Binding-site contacts:
Ligand atom O4 contacts residue THR111 of chain 1.B at 4.3 Å.
Ligand atom O5 contacts residue PRO29 of chain 1.B at 3.6 Å.
Ligand atom O4 contacts residue GLN112 of chain 1.B at 2.8 Å (h-bond).
Ligand atom C7 contacts residue ASN55 of chain 1.B at 3.2 Å.
Ligand atom C7 contacts residue GLU56 of chain 1.B at 3.7 Å.
Ligand atom O7 contacts residue ASN55 of chain 1.B at 3.5 Å (h-bond).
Ligand atom C4 contacts residue ASN55 of chain 1.B at 4.2 Å.
Ligand atom C1 contacts residue PRO29 of chain 1.B at 4.0 Å (hydrophobic).
Ligand atom C5 contacts residue ASN55 of chain 1.B at 3.6 Å.
Ligand atom C4 contacts residue GLN112 of chain 1.B at 4.1 Å.
Ligand atom C2 contacts residue ASN55 of chain 1.B at 2.4 Å.
Ligand atom C6 contacts residue GLN112 of chain 1.B at 3.8 Å.
Ligand atom O7 contacts residue GLU56 of chain 1.B at 3.0 Å (salt-bridge).
Ligand atom C1 contacts residue ASN55 of chain 1.B at 1.3 Å.
Ligand atom C8 contacts residue LEU54 of chain 1.B at 4.4 Å (hydrophobic).
Ligand atom N2 contacts residue ASN55 of chain 1.B at 2.7 Å (h-bond).
Ligand atom C5 contacts residue GLN112 of chain 1.B at 4.0 Å.
Ligand atom C8 contacts residue GLU56 of chain 1.B at 4.0 Å.
Ligand atom C3 contacts residue ASN55 of chain 1.B at 3.7 Å.
Ligand atom C8 contacts residue ASN55 of chain 1.B at 3.7 Å.
Ligand atom O5 contacts residue ASN55 of chain 1.B at 2.4 Å (h-bond).

This protein binds this small molecule.
Small molecule (SMILES): CC(=O)N[C@@H]1[C@@H](O)[C@H](O)[C@@H](CO)O[C@H]1O

Sequence of chain 1.B:
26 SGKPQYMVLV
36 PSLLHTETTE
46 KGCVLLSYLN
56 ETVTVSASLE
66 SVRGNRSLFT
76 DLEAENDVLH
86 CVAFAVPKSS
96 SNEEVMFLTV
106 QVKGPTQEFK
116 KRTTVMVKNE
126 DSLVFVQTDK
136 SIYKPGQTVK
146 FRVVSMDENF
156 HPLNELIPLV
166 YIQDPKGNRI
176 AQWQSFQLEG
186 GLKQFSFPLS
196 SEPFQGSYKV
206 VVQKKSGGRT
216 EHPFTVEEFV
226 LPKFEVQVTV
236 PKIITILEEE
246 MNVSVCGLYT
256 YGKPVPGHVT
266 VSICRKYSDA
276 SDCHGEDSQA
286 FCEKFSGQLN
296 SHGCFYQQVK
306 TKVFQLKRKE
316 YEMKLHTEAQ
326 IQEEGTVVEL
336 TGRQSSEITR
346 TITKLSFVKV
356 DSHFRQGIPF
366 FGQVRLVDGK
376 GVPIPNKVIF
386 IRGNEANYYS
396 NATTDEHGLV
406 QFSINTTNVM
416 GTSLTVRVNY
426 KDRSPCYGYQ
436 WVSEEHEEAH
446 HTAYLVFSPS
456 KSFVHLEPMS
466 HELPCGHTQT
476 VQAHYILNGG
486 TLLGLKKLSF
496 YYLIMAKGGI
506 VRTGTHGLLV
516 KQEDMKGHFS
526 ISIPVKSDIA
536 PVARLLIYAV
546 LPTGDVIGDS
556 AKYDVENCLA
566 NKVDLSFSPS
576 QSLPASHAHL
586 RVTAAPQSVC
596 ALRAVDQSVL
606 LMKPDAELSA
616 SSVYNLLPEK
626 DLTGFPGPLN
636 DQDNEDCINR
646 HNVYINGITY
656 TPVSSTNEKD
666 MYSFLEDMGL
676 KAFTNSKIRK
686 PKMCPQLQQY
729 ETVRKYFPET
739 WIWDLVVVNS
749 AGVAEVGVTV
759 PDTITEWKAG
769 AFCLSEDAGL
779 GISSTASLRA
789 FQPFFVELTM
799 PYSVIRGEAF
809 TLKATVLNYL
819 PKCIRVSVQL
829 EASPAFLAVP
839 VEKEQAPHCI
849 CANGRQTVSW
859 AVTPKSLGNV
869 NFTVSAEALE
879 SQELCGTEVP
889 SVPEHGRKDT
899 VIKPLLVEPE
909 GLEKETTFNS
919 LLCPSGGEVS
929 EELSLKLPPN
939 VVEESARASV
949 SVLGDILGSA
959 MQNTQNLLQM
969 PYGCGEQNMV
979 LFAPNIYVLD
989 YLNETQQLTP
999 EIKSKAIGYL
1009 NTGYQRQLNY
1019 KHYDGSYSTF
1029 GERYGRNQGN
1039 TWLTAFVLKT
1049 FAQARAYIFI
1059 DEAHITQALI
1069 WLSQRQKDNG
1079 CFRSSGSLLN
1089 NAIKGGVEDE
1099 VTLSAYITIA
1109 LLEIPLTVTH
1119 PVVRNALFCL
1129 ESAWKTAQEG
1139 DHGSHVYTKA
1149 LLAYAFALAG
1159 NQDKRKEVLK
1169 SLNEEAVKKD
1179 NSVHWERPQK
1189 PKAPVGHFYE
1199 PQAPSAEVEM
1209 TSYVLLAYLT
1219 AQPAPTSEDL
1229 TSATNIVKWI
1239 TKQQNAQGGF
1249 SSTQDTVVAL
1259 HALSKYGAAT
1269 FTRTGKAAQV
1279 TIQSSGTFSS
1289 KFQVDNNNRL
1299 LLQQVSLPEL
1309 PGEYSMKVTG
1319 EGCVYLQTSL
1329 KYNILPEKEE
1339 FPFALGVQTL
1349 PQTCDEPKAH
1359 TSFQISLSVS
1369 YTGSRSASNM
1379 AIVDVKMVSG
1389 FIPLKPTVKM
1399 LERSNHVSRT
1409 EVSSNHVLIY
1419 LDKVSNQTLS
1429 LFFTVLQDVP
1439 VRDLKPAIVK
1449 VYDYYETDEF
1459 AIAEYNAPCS